A small-molecule ligand and the protein it binds are described below.
Small molecule (SMILES): O=C(NCCCNc1nc(Nc2cccc(CN3CCOCC3)c2)ncc1C1CC1)C1CCC1

Binding-site contacts:
Ligand atom CAD contacts residue ILE23 of chain 1.A at 3.6 Å (hydrophobic).
Ligand atom CBB contacts residue CYS96 of chain 1.A at 3.5 Å (hydrophobic).
Ligand atom CAF contacts residue TYR95 of chain 1.A at 3.4 Å (hydrophobic).
Ligand atom NAV contacts residue GLN143 of chain 1.A at 3.7 Å.
Ligand atom C6 contacts residue ALA45 of chain 1.A at 3.8 Å (hydrophobic).
Ligand atom CBB contacts residue GLY99 of chain 1.A at 3.7 Å.
Ligand atom CAN contacts residue HIS25 of chain 1.A at 3.7 Å.
Ligand atom C6 contacts residue CYS96 of chain 1.A at 3.7 Å (hydrophobic).
Ligand atom CAD contacts residue GLY99 of chain 1.A at 3.9 Å.
Ligand atom N3 contacts residue ILE23 of chain 1.A at 3.7 Å.
Ligand atom CAH contacts residue GLY26 of chain 1.A at 3.7 Å.
Ligand atom NBH contacts residue ASN97 of chain 1.A at 3.4 Å (h-bond).
Ligand atom CAF contacts residue GLY99 of chain 1.A at 3.7 Å.
Ligand atom CAK contacts residue GLY98 of chain 1.A at 3.5 Å.
Ligand atom CAO contacts residue VAL77 of chain 1.A at 3.6 Å (hydrophobic).
Ligand atom C6 contacts residue LEU146 of chain 1.A at 3.5 Å (hydrophobic).
Ligand atom C2 contacts residue CYS96 of chain 1.A at 3.8 Å (hydrophobic).
Ligand atom C5 contacts residue LEU146 of chain 1.A at 3.4 Å (hydrophobic).
Ligand atom N1 contacts residue CYS96 of chain 1.A at 2.9 Å (h-bond).
Ligand atom C6 contacts residue GLU94 of chain 1.A at 3.3 Å.
Ligand atom CAI contacts residue LEU146 of chain 1.A at 3.8 Å (hydrophobic).
Ligand atom CAO contacts residue GLU94 of chain 1.A at 3.7 Å.
Ligand atom CAH contacts residue ALA29 of chain 1.A at 3.8 Å (hydrophobic).
Ligand atom CAM contacts residue LYS47 of chain 1.A at 3.5 Å.
Ligand atom CAM contacts residue ASP166 of chain 1.A at 3.7 Å.
Ligand atom NAX contacts residue TYR95 of chain 1.A at 3.6 Å.
Ligand atom CAS contacts residue TYR95 of chain 1.A at 3.3 Å (hydrophobic).
Ligand atom CAP contacts residue MET93 of chain 1.A at 3.4 Å (hydrophobic).
Ligand atom CAB contacts residue ILE23 of chain 1.A at 3.4 Å (hydrophobic).
Ligand atom NAX contacts residue CYS96 of chain 1.A at 2.9 Å (h-bond).
Ligand atom CAJ contacts residue ILE23 of chain 1.A at 3.6 Å (hydrophobic).
Ligand atom CBA contacts residue TYR95 of chain 1.A at 3.8 Å (hydrophobic).
Ligand atom CBB contacts residue TYR95 of chain 1.A at 3.9 Å (hydrophobic).
Ligand atom CBA contacts residue GLY99 of chain 1.A at 3.9 Å.
Ligand atom CAI contacts residue GLN143 of chain 1.A at 3.5 Å.
Ligand atom CAO contacts residue MET93 of chain 1.A at 3.7 Å (hydrophobic).
Ligand atom N1 contacts residue TYR95 of chain 1.A at 3.8 Å.
Ligand atom NAW contacts residue VAL31 of chain 1.A at 3.8 Å.
Ligand atom CAF contacts residue CYS96 of chain 1.A at 3.3 Å (hydrophobic).
Ligand atom CBG contacts residue LEU146 of chain 1.A at 3.5 Å (hydrophobic).

Sequence of chain 1.A:
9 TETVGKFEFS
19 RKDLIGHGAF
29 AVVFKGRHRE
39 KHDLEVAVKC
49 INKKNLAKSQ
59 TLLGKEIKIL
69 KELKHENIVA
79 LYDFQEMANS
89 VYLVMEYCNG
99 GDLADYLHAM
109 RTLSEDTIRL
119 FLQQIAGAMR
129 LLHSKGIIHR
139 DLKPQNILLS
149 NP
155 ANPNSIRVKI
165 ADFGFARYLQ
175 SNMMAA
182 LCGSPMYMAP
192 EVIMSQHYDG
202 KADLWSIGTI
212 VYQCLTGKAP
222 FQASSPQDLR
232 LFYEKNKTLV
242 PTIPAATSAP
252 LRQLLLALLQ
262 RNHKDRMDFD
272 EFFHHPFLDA